This protein binds this small molecule.
Small molecule (SMILES): OC[C@H]1O[C@H](O)[C@@H](O)[C@@H](O)[C@@H]1O

Binding-site contacts:
Ligand atom C4 contacts residue SER371 of chain 1.H at 3.2 Å.
Ligand atom O6 contacts residue TYR368 of chain 1.H at 4.0 Å.
Ligand atom O4 contacts residue TYR349 of chain 1.H at 4.0 Å.
Ligand atom C3 contacts residue SER371 of chain 1.H at 2.5 Å.
Ligand atom C3 contacts residue TYR349 of chain 1.H at 3.8 Å (hydrophobic).
Ligand atom C4 contacts residue TYR349 of chain 1.H at 4.5 Å (hydrophobic).
Ligand atom O5 contacts residue TYR368 of chain 1.H at 4.5 Å.
Ligand atom C1 contacts residue LYS367 of chain 1.H at 3.5 Å.
Ligand atom O4 contacts residue SER371 of chain 1.H at 4.2 Å.
Ligand atom C5 contacts residue TYR349 of chain 1.H at 4.2 Å (hydrophobic).
Ligand atom C6 contacts residue TYR368 of chain 1.H at 3.8 Å (hydrophobic).
Ligand atom C2 contacts residue SER371 of chain 1.H at 2.1 Å.
Ligand atom C1 contacts residue SER371 of chain 1.H at 1.4 Å.
Ligand atom O5 contacts residue LYS367 of chain 1.H at 3.5 Å (salt-bridge).
Ligand atom O3 contacts residue SER371 of chain 1.H at 3.8 Å.
Ligand atom O5 contacts residue SER371 of chain 1.H at 2.4 Å (h-bond).
Ligand atom C5 contacts residue TYR368 of chain 1.H at 4.2 Å (hydrophobic).
Ligand atom C5 contacts residue SER371 of chain 1.H at 2.8 Å.
Ligand atom O3 contacts residue TYR349 of chain 1.H at 4.1 Å.
Ligand atom C6 contacts residue SER371 of chain 1.H at 4.2 Å.
Ligand atom O2 contacts residue SER371 of chain 1.H at 3.4 Å (h-bond).
Ligand atom C1 contacts residue ASP370 of chain 1.H at 4.5 Å.

Sequence of chain 1.H:
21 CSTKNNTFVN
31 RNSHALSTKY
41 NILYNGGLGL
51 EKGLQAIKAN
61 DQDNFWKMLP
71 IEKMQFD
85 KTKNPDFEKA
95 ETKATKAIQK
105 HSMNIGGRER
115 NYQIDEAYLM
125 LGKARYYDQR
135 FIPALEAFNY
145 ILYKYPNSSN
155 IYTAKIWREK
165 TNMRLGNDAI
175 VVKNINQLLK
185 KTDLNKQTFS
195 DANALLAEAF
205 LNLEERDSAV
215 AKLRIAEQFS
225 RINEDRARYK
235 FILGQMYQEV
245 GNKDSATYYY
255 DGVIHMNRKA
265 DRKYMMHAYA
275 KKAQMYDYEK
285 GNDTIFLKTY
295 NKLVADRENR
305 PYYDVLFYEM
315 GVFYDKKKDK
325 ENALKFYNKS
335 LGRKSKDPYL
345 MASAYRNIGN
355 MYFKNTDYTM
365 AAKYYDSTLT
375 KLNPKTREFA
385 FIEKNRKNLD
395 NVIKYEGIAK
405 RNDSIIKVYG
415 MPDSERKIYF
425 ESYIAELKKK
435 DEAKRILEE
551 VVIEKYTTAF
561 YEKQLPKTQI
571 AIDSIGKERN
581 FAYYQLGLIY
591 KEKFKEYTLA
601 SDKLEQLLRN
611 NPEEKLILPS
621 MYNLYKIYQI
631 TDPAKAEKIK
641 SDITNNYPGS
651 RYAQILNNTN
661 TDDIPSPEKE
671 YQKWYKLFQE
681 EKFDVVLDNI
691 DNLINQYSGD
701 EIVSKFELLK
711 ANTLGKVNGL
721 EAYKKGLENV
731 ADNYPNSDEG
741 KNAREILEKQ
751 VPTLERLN